Binding-site contacts:
Ligand atom C1 contacts residue TYR288 of chain 1.E at 4.2 Å (hydrophobic).
Ligand atom C2 contacts residue ASN223 of chain 1.E at 2.5 Å.
Ligand atom C8 contacts residue ILE290 of chain 1.E at 3.7 Å (hydrophobic).
Ligand atom O7 contacts residue ASN223 of chain 1.E at 3.4 Å (h-bond).
Ligand atom O4 contacts residue TYR288 of chain 1.E at 4.5 Å.
Ligand atom O5 contacts residue ASN223 of chain 1.E at 2.3 Å (h-bond).
Ligand atom N2 contacts residue ASN223 of chain 1.E at 2.9 Å (h-bond).
Ligand atom C5 contacts residue TYR288 of chain 1.E at 3.7 Å (hydrophobic).
Ligand atom O6 contacts residue TYR288 of chain 1.E at 3.3 Å.
Ligand atom C6 contacts residue TYR288 of chain 1.E at 4.0 Å (hydrophobic).
Ligand atom C3 contacts residue ASN223 of chain 1.E at 3.8 Å.
Ligand atom O5 contacts residue TYR288 of chain 1.E at 4.1 Å.
Ligand atom C7 contacts residue ILE290 of chain 1.E at 4.2 Å (hydrophobic).
Ligand atom C5 contacts residue ASN223 of chain 1.E at 3.6 Å.
Ligand atom C7 contacts residue ASN223 of chain 1.E at 3.4 Å.
Ligand atom O6 contacts residue SER225 of chain 1.E at 4.5 Å.
Ligand atom N2 contacts residue ILE290 of chain 1.E at 4.2 Å.
Ligand atom C1 contacts residue ASN223 of chain 1.E at 1.4 Å.
Ligand atom C4 contacts residue ASN223 of chain 1.E at 4.2 Å.

Sequence of chain 1.E:
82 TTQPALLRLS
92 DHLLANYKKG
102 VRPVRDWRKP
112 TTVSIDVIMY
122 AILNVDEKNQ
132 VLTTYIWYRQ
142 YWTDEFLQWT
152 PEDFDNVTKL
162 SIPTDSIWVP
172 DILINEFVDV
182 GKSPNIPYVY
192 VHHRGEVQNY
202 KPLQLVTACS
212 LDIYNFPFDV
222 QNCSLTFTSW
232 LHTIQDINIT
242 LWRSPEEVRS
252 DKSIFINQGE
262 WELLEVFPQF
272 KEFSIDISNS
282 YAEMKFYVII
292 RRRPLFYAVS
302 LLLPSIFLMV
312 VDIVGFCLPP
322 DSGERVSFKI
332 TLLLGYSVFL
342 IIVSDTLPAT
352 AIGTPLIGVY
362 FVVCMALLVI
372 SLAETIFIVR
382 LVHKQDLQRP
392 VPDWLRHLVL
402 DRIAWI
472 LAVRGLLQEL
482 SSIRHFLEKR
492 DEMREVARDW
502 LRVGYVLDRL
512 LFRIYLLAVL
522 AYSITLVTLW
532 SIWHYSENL

A protein and the small-molecule ligand that binds it are described below.
Small molecule (SMILES): CC(=O)N[C@@H]1[C@@H](O)[C@H](O)[C@@H](CO)O[C@H]1O